Sequence of chain 11.E:
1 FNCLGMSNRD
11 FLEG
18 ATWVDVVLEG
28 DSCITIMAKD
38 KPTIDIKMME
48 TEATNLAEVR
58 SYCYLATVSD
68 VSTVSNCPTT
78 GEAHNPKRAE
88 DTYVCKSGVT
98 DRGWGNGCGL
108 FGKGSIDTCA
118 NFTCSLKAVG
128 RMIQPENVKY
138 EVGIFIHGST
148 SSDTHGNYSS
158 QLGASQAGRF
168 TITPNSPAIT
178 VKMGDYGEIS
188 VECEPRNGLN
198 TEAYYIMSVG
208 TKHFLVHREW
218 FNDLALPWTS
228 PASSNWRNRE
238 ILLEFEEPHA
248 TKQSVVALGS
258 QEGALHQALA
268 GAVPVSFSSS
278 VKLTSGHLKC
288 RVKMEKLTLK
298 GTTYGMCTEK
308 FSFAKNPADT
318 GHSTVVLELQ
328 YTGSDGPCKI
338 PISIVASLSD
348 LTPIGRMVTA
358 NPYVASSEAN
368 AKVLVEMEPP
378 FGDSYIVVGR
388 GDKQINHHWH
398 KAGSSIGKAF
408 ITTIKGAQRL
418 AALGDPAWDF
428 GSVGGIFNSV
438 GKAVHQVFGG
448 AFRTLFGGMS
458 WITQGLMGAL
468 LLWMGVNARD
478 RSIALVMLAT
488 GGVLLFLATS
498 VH

The small molecule below binds the protein below.
Small molecule (SMILES): CC(=O)N[C@@H]1[C@@H](O)[C@H](O)[C@@H](CO)O[C@H]1O

Binding-site contacts:
Ligand atom C2 contacts residue ASN154 of chain 11.E at 2.5 Å.
Ligand atom C7 contacts residue ASN154 of chain 11.E at 3.3 Å.
Ligand atom C1 contacts residue SER156 of chain 11.E at 4.0 Å.
Ligand atom C8 contacts residue ASN154 of chain 11.E at 3.7 Å.
Ligand atom O7 contacts residue ASN154 of chain 11.E at 3.5 Å (h-bond).
Ligand atom C5 contacts residue ASN154 of chain 11.E at 3.6 Å.
Ligand atom O5 contacts residue SER157 of chain 11.E at 4.0 Å.
Ligand atom N2 contacts residue ASN154 of chain 11.E at 2.8 Å (h-bond).
Ligand atom O6 contacts residue SER157 of chain 11.E at 4.2 Å.
Ligand atom C1 contacts residue ASN154 of chain 11.E at 1.4 Å.
Ligand atom O5 contacts residue ASN154 of chain 11.E at 2.4 Å (h-bond).
Ligand atom C3 contacts residue ASN154 of chain 11.E at 3.8 Å.
Ligand atom C4 contacts residue ASN154 of chain 11.E at 4.2 Å.
Ligand atom C1 contacts residue SER157 of chain 11.E at 4.3 Å.